This small molecule binds to this protein.
Small molecule (SMILES): CC(C)N(Cc1ccccc1OCCCCCC(=O)O)C(=O)c1ccc(-c2ccsc2)cc1

Sequence of chain 1.A:
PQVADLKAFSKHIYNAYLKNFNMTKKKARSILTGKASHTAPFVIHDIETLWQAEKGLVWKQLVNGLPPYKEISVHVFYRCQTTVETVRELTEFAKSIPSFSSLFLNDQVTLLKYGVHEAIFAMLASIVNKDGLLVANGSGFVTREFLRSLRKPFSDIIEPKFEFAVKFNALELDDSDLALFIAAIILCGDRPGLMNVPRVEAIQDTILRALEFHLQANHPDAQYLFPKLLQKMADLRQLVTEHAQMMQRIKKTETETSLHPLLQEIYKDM

Binding-site contacts:
Ligand atom C6 contacts residue CYS80 of chain 1.A at 3.6 Å (hydrophobic).
Ligand atom C24 contacts residue TRP59 of chain 1.A at 3.6 Å (hydrophobic).
Ligand atom S contacts residue VAL143 of chain 1.A at 3.6 Å.
Ligand atom O1 contacts residue HIS244 of chain 1.A at 3.2 Å (h-bond).
Ligand atom O2 contacts residue MET248 of chain 1.A at 3.4 Å.
Ligand atom C12 contacts residue TYR268 of chain 1.A at 3.4 Å (hydrophobic).
Ligand atom C21 contacts residue VAL136 of chain 1.A at 3.8 Å (hydrophobic).
Ligand atom C22 contacts residue TRP59 of chain 1.A at 3.8 Å (hydrophobic).
Ligand atom C17 contacts residue THR83 of chain 1.A at 3.6 Å.
Ligand atom C12 contacts residue LEU264 of chain 1.A at 3.5 Å (hydrophobic).
Ligand atom C8 contacts residue CYS80 of chain 1.A at 3.7 Å (hydrophobic).
Ligand atom C16 contacts residue LEU134 of chain 1.A at 3.7 Å (hydrophobic).
Ligand atom C16 contacts residue CYS80 of chain 1.A at 3.8 Å (hydrophobic).
Ligand atom C18 contacts residue VAL136 of chain 1.A at 3.8 Å (hydrophobic).
Ligand atom O3 contacts residue PGO1 of chain 1.E at 3.6 Å (h-bond).
Ligand atom C12 contacts residue HIS244 of chain 1.A at 3.8 Å.
Ligand atom C26 contacts residue ILE121 of chain 1.A at 3.8 Å (hydrophobic).
Ligand atom O3 contacts residue THR83 of chain 1.A at 3.3 Å.
Ligand atom C1 contacts residue ILE159 of chain 1.A at 3.7 Å (hydrophobic).
Ligand atom C25 contacts residue PGO1 of chain 1.E at 3.8 Å.
Ligand atom C11 contacts residue GLN81 of chain 1.A at 3.7 Å.
Ligand atom C19 contacts residue VAL136 of chain 1.A at 3.6 Å (hydrophobic).
Ligand atom O2 contacts residue TYR268 of chain 1.A at 2.9 Å (h-bond).
Ligand atom S contacts residue LEU50 of chain 1.A at 3.8 Å.
Ligand atom O1 contacts residue HIS118 of chain 1.A at 3.0 Å (h-bond).
Ligand atom O contacts residue CYS80 of chain 1.A at 3.5 Å.
Ligand atom C25 contacts residue THR84 of chain 1.A at 3.6 Å.
Ligand atom C11 contacts residue LEU264 of chain 1.A at 3.5 Å (hydrophobic).
Ligand atom C2 contacts residue LYS162 of chain 1.A at 3.8 Å.
Ligand atom O1 contacts residue TYR268 of chain 1.A at 3.1 Å (h-bond).
Ligand atom C3 contacts residue LEU125 of chain 1.A at 3.8 Å (hydrophobic).
Ligand atom C2 contacts residue ILE159 of chain 1.A at 3.7 Å (hydrophobic).
Ligand atom O2 contacts residue LEU264 of chain 1.A at 3.5 Å.
Ligand atom C20 contacts residue CYS80 of chain 1.A at 3.9 Å (hydrophobic).
Ligand atom O1 contacts residue THR84 of chain 1.A at 3.8 Å.
Ligand atom C10 contacts residue PHE77 of chain 1.A at 3.7 Å (hydrophobic).
Ligand atom C11 contacts residue THR84 of chain 1.A at 3.6 Å.
Ligand atom C22 contacts residue ARG79 of chain 1.A at 3.6 Å.
Ligand atom C25 contacts residue THR83 of chain 1.A at 3.8 Å.
Ligand atom C23 contacts residue VAL143 of chain 1.A at 3.6 Å (hydrophobic).